Sequence of chain 1.DA:
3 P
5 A

Binding-site contacts:
Ligand atom C3 contacts residue ILE46 of chain 1.B at 4.5 Å (hydrophobic).
Ligand atom O1 contacts residue WFP1 of chain 1.DA at 2.4 Å (h-bond).
Ligand atom C4 contacts residue ILE46 of chain 1.B at 3.8 Å (hydrophobic).
Ligand atom C7 contacts residue PHE67 of chain 1.A at 4.1 Å (hydrophobic).
Ligand atom C1 contacts residue WFP1 of chain 1.DA at 1.5 Å.
Ligand atom C4 contacts residue LEU66 of chain 1.A at 4.3 Å (hydrophobic).
Ligand atom C7 contacts residue LEU41 of chain 1.B at 4.3 Å (hydrophobic).
Ligand atom C7 contacts residue SER70 of chain 1.A at 3.6 Å.
Ligand atom C3 contacts residue LEU66 of chain 1.A at 4.1 Å (hydrophobic).
Ligand atom C7 contacts residue LEU66 of chain 1.A at 4.3 Å (hydrophobic).
Ligand atom C2 contacts residue LEU66 of chain 1.A at 4.0 Å (hydrophobic).
Ligand atom C6 contacts residue ARG40 of chain 1.B at 4.5 Å.
Ligand atom C2 contacts residue ALO2 of chain 1.DA at 4.4 Å.
Ligand atom C8 contacts residue LEU41 of chain 1.B at 3.6 Å (hydrophobic).
Ligand atom C6 contacts residue LEU41 of chain 1.B at 4.0 Å (hydrophobic).
Ligand atom C6 contacts residue GLU44 of chain 1.B at 3.7 Å.
Ligand atom C2 contacts residue WFP1 of chain 1.DA at 2.6 Å.
Ligand atom O1 contacts residue ALO2 of chain 1.DA at 2.6 Å (h-bond).
Ligand atom C8 contacts residue ARG40 of chain 1.B at 4.0 Å.
Ligand atom C1 contacts residue MP86 of chain 1.DA at 4.1 Å.
Ligand atom C1 contacts residue TYR80 of chain 1.B at 3.7 Å (hydrophobic).
Ligand atom O1 contacts residue GLU69 of chain 1.A at 4.4 Å.
Ligand atom C5 contacts residue SER70 of chain 1.A at 4.1 Å.
Ligand atom C4 contacts residue LEU41 of chain 1.B at 4.2 Å (hydrophobic).
Ligand atom C2 contacts residue MP86 of chain 1.DA at 3.8 Å.
Ligand atom C2 contacts residue ILE46 of chain 1.B at 4.0 Å (hydrophobic).
Ligand atom C1 contacts residue ALO2 of chain 1.DA at 3.1 Å.
Ligand atom C3 contacts residue WFP1 of chain 1.DA at 3.9 Å.
Ligand atom C8 contacts residue PHE67 of chain 1.A at 4.1 Å (hydrophobic).
Ligand atom C2 contacts residue TYR80 of chain 1.B at 3.7 Å (hydrophobic).
Ligand atom C5 contacts residue LEU66 of chain 1.A at 4.2 Å (hydrophobic).
Ligand atom O1 contacts residue LEU66 of chain 1.A at 4.2 Å.
Ligand atom C1 contacts residue LEU66 of chain 1.A at 4.0 Å (hydrophobic).

Sequence of chain 1.B:
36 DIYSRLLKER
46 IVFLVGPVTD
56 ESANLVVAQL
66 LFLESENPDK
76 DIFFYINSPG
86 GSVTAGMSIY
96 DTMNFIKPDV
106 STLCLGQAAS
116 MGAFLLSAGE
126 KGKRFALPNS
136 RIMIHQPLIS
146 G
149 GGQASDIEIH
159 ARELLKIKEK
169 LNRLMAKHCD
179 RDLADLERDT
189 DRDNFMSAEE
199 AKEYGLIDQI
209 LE

A protein and the small-molecule ligand that binds it are described below.
Small molecule (SMILES): CCCCCCCC(=O)O

Sequence of chain 1.A:
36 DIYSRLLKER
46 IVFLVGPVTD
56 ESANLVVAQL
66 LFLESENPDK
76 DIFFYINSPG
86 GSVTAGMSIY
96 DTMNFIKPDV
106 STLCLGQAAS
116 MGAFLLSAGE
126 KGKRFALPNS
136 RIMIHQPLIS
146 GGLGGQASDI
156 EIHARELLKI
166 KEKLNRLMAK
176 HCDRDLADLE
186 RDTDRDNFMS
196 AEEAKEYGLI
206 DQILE